Sequence of chain 2.B:
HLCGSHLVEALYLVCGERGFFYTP

Binding-site contacts:
Ligand atom CG contacts residue SER9 of chain 1.B at 3.1 Å.
Ligand atom CD contacts residue SER9 of chain 1.B at 3.8 Å.
Ligand atom OXT contacts residue HIS5 of chain 2.B at 2.7 Å (h-bond).
Ligand atom NE contacts residue TYR16 of chain 1.D at 4.0 Å.
Ligand atom C contacts residue HIS5 of chain 2.B at 3.3 Å.
Ligand atom N contacts residue HIS5 of chain 2.B at 4.0 Å.
Ligand atom NH1 contacts residue GLU13 of chain 1.D at 3.5 Å.
Ligand atom NE contacts residue HIS10 of chain 2.B at 4.2 Å.
Ligand atom CD contacts residue TYR16 of chain 1.D at 4.3 Å (hydrophobic).
Ligand atom CG contacts residue HIS10 of chain 2.B at 3.5 Å.
Ligand atom NH2 contacts residue SER9 of chain 1.B at 3.8 Å.
Ligand atom NH1 contacts residue LEU17 of chain 1.D at 4.2 Å.
Ligand atom N contacts residue TYR16 of chain 1.D at 4.2 Å.
Ligand atom CG contacts residue LEU6 of chain 2.B at 4.3 Å (hydrophobic).
Ligand atom OXT contacts residue CYS7 of chain 2.B at 3.0 Å (h-bond).
Ligand atom CZ contacts residue HIS10 of chain 2.B at 3.9 Å.
Ligand atom NH2 contacts residue GLU13 of chain 2.B at 3.3 Å.
Ligand atom C contacts residue HIS10 of chain 2.B at 3.2 Å.
Ligand atom CZ contacts residue GLU13 of chain 2.B at 3.9 Å.
Ligand atom C contacts residue CYS7 of chain 2.B at 4.2 Å (hydrophobic).
Ligand atom CD contacts residue HIS10 of chain 2.B at 3.5 Å.
Ligand atom O contacts residue HIS5 of chain 2.B at 4.1 Å.
Ligand atom CG contacts residue TYR16 of chain 1.D at 4.0 Å (hydrophobic).
Ligand atom CD contacts residue LEU6 of chain 2.B at 3.8 Å (hydrophobic).
Ligand atom CD contacts residue LEU17 of chain 1.D at 3.6 Å (hydrophobic).
Ligand atom NE contacts residue SER9 of chain 1.B at 3.5 Å (h-bond).
Ligand atom CB contacts residue LEU6 of chain 2.B at 3.7 Å (hydrophobic).
Ligand atom O contacts residue HIS10 of chain 2.B at 3.3 Å.
Ligand atom NH1 contacts residue SER9 of chain 1.B at 3.7 Å.
Ligand atom CA contacts residue HIS10 of chain 2.B at 3.4 Å.
Ligand atom CA contacts residue HIS5 of chain 2.B at 3.8 Å.
Ligand atom OXT contacts residue LEU6 of chain 2.B at 3.4 Å.
Ligand atom CZ contacts residue SER9 of chain 1.B at 3.5 Å.
Ligand atom OXT contacts residue HIS10 of chain 2.B at 3.4 Å.
Ligand atom N contacts residue GLY8 of chain 1.B at 4.2 Å.
Ligand atom CZ contacts residue LEU17 of chain 1.D at 4.1 Å (hydrophobic).
Ligand atom NH2 contacts residue HIS10 of chain 2.B at 3.0 Å (h-bond).
Ligand atom CB contacts residue HIS5 of chain 2.B at 3.7 Å.
Ligand atom CB contacts residue HIS10 of chain 2.B at 3.4 Å.
Ligand atom NE contacts residue LEU17 of chain 1.D at 3.5 Å.

Sequence of chain 1.B:
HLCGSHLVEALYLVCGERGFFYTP

Sequence of chain 1.D:
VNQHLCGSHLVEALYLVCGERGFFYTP

A protein and the small-molecule ligand that binds it are described below.
Small molecule (SMILES): NC(=[NH2+])NCCC[C@H](N)C(=O)O